Sequence of chain 1.B:
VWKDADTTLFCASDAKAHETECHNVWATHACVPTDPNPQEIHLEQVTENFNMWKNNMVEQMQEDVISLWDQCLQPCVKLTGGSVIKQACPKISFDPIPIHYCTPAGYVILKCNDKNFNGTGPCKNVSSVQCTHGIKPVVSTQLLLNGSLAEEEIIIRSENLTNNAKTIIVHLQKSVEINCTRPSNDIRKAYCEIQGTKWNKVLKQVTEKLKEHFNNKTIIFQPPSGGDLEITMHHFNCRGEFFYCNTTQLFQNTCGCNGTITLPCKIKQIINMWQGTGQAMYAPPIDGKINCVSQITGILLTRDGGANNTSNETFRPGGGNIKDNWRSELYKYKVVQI

The protein below binds the small molecule below.
Small molecule (SMILES): CC(=O)N[C@H]1[C@H](O[C@H]2[C@H](O)[C@@H](NC(C)=O)CO[C@@H]2CO)O[C@H](CO)[C@@H](O)[C@@H]1O

Binding-site contacts:
Ligand atom C8 contacts residue TYR198 of chain 1.B at 3.1 Å (hydrophobic).
Ligand atom O6 contacts residue GLU200 of chain 1.B at 2.9 Å (salt-bridge).
Ligand atom C1 contacts residue VAL307 of chain 1.B at 4.4 Å (hydrophobic).
Ligand atom C2 contacts residue ASN179 of chain 1.B at 2.5 Å.
Ligand atom C8 contacts residue ASN179 of chain 1.B at 3.5 Å.
Ligand atom C6 contacts residue GLU200 of chain 1.B at 3.9 Å.
Ligand atom C4 contacts residue ASN179 of chain 1.B at 4.2 Å.
Ligand atom C6 contacts residue ASN179 of chain 1.B at 4.2 Å.
Ligand atom O5 contacts residue ASN179 of chain 1.B at 2.2 Å (h-bond).
Ligand atom O7 contacts residue ASN179 of chain 1.B at 4.4 Å.
Ligand atom C5 contacts residue THR181 of chain 1.B at 4.0 Å.
Ligand atom O5 contacts residue GLU200 of chain 1.B at 3.6 Å (salt-bridge).
Ligand atom C6 contacts residue TYR198 of chain 1.B at 4.2 Å (hydrophobic).
Ligand atom O5 contacts residue THR181 of chain 1.B at 4.0 Å.
Ligand atom C5 contacts residue GLU200 of chain 1.B at 4.3 Å.
Ligand atom C7 contacts residue ASN179 of chain 1.B at 3.4 Å.
Ligand atom C1 contacts residue ASN305 of chain 1.B at 4.3 Å.
Ligand atom O6 contacts residue TYR198 of chain 1.B at 4.3 Å.
Ligand atom C5 contacts residue ASN179 of chain 1.B at 3.6 Å.
Ligand atom C6 contacts residue THR181 of chain 1.B at 3.8 Å.
Ligand atom C3 contacts residue ASN179 of chain 1.B at 3.8 Å.
Ligand atom C7 contacts residue TYR198 of chain 1.B at 4.0 Å (hydrophobic).
Ligand atom O7 contacts residue TYR198 of chain 1.B at 3.8 Å.
Ligand atom N2 contacts residue ASN179 of chain 1.B at 3.0 Å (h-bond).
Ligand atom O7 contacts residue GLU177 of chain 1.B at 4.5 Å.
Ligand atom C1 contacts residue ASN179 of chain 1.B at 1.4 Å.